The small molecule below binds the protein below.
Small molecule (SMILES): N[C@@H](CCC(=O)O)C(=O)O

Binding-site contacts:
Ligand atom N contacts residue PRO86 of chain 2.C at 2.8 Å (h-bond).
Ligand atom CA contacts residue GLU190 of chain 2.C at 3.4 Å.
Ligand atom OE1 contacts residue MET193 of chain 2.C at 3.9 Å.
Ligand atom CD contacts residue THR140 of chain 2.C at 3.2 Å.
Ligand atom N contacts residue TYR217 of chain 2.C at 3.7 Å.
Ligand atom N contacts residue GLU190 of chain 2.C at 2.8 Å (salt-bridge).
Ligand atom OE2 contacts residue LEU135 of chain 2.C at 4.1 Å.
Ligand atom CD contacts residue GLU190 of chain 2.C at 3.9 Å.
Ligand atom C contacts residue TYR58 of chain 2.C at 3.7 Å (hydrophobic).
Ligand atom C contacts residue SER139 of chain 2.C at 3.5 Å.
Ligand atom OE1 contacts residue THR140 of chain 2.C at 2.5 Å (h-bond).
Ligand atom OE2 contacts residue THR140 of chain 2.C at 3.2 Å (h-bond).
Ligand atom CD contacts residue LEU135 of chain 2.C at 4.1 Å (hydrophobic).
Ligand atom CB contacts residue LEU135 of chain 2.C at 4.1 Å (hydrophobic).
Ligand atom OXT contacts residue THR88 of chain 2.C at 2.9 Å (h-bond).
Ligand atom N contacts residue THR88 of chain 2.C at 2.9 Å (h-bond).
Ligand atom N contacts residue TYR58 of chain 2.C at 4.1 Å.
Ligand atom O contacts residue GLY138 of chain 2.C at 3.3 Å.
Ligand atom CA contacts residue THR88 of chain 2.C at 3.4 Å.
Ligand atom O contacts residue TYR58 of chain 2.C at 3.5 Å.
Ligand atom OE2 contacts residue GLY138 of chain 2.C at 3.7 Å.
Ligand atom CG contacts residue MET193 of chain 2.C at 3.6 Å (hydrophobic).
Ligand atom OXT contacts residue PRO86 of chain 2.C at 3.8 Å.
Ligand atom O contacts residue ARG93 of chain 2.C at 2.8 Å (salt-bridge).
Ligand atom C contacts residue THR88 of chain 2.C at 3.6 Å.
Ligand atom OE2 contacts residue SER139 of chain 2.C at 3.4 Å (h-bond).
Ligand atom CG contacts residue GLU190 of chain 2.C at 3.3 Å.
Ligand atom OXT contacts residue TYR58 of chain 2.C at 3.6 Å.
Ligand atom OXT contacts residue SER139 of chain 2.C at 4.0 Å.
Ligand atom C contacts residue ARG93 of chain 2.C at 3.4 Å.
Ligand atom OXT contacts residue ARG93 of chain 2.C at 2.8 Å (salt-bridge).
Ligand atom CB contacts residue TYR58 of chain 2.C at 3.6 Å (hydrophobic).
Ligand atom CG contacts residue LEU135 of chain 2.C at 3.9 Å (hydrophobic).
Ligand atom CB contacts residue GLU190 of chain 2.C at 3.9 Å.
Ligand atom OE1 contacts residue GLU190 of chain 2.C at 3.7 Å.
Ligand atom O contacts residue SER139 of chain 2.C at 2.9 Å (h-bond).
Ligand atom CA contacts residue PRO86 of chain 2.C at 4.0 Å (hydrophobic).
Ligand atom CA contacts residue TYR58 of chain 2.C at 4.1 Å (hydrophobic).
Ligand atom CA contacts residue SER139 of chain 2.C at 3.4 Å.
Ligand atom OXT contacts residue LEU87 of chain 2.C at 3.7 Å.

Sequence of chain 2.C:
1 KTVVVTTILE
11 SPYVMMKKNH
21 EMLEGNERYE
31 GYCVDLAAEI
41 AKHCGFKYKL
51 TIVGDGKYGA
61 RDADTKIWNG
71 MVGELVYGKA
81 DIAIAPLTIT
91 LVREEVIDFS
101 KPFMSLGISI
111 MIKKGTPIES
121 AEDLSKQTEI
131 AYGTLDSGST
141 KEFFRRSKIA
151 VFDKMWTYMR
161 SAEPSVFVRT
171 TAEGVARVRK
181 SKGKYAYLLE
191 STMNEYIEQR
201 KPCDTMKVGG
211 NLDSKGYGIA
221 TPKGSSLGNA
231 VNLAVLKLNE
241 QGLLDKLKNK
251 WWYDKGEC